Binding-site contacts:
Ligand atom C8 contacts residue ASN367 of chain 1.A at 3.5 Å.
Ligand atom C5 contacts residue ASN340 of chain 1.A at 3.7 Å.
Ligand atom O7 contacts residue ASN340 of chain 1.A at 3.6 Å.
Ligand atom C1 contacts residue ASN340 of chain 1.A at 1.4 Å.
Ligand atom C7 contacts residue ASN340 of chain 1.A at 3.6 Å.
Ligand atom C3 contacts residue ASN340 of chain 1.A at 3.8 Å.
Ligand atom N2 contacts residue ASN340 of chain 1.A at 2.9 Å (h-bond).
Ligand atom C8 contacts residue PHE368 of chain 1.A at 3.7 Å (hydrophobic).
Ligand atom C2 contacts residue ASN340 of chain 1.A at 2.5 Å.
Ligand atom O5 contacts residue ASN340 of chain 1.A at 2.4 Å (h-bond).
Ligand atom C4 contacts residue ASN340 of chain 1.A at 4.2 Å.

This protein binds this small molecule.
Small molecule (SMILES): CC(=O)N[C@@H]1[C@@H](O)[C@H](O)[C@@H](CO)O[C@H]1O

Sequence of chain 1.A:
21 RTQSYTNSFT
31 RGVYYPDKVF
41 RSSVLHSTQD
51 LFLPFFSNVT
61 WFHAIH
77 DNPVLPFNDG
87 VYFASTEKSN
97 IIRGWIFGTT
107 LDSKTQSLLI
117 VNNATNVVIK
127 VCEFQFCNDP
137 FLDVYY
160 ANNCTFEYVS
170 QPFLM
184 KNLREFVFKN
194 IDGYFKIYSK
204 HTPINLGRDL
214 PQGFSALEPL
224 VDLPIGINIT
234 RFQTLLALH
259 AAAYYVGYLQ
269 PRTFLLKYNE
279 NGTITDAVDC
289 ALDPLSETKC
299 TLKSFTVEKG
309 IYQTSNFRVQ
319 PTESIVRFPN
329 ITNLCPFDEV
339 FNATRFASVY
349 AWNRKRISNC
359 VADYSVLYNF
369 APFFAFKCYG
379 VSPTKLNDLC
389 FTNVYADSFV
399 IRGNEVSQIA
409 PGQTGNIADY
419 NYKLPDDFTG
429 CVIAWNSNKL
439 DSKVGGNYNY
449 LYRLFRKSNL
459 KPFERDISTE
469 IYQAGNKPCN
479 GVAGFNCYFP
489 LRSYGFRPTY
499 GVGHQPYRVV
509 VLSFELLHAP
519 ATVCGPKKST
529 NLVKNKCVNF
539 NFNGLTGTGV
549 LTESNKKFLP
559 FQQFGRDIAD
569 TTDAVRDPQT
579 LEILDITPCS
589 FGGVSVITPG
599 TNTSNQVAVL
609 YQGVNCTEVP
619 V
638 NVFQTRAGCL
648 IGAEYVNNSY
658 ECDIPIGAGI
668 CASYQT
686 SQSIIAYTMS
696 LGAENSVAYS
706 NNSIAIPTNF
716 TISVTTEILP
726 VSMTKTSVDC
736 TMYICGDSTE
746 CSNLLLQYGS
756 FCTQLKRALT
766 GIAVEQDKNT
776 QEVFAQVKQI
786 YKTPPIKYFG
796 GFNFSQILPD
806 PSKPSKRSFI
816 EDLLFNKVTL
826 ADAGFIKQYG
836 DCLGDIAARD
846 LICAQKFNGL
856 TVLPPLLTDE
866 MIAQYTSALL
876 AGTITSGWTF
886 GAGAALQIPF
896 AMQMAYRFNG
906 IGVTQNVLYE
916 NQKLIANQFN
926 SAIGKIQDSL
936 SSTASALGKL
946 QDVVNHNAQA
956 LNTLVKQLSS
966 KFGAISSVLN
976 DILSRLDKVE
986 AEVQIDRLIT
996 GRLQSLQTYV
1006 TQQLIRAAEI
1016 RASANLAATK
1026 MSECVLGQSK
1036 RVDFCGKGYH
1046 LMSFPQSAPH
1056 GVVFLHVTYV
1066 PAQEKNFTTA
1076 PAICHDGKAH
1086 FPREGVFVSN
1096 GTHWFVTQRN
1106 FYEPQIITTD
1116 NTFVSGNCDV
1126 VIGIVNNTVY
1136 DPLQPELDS